Sequence of chain 2.A:
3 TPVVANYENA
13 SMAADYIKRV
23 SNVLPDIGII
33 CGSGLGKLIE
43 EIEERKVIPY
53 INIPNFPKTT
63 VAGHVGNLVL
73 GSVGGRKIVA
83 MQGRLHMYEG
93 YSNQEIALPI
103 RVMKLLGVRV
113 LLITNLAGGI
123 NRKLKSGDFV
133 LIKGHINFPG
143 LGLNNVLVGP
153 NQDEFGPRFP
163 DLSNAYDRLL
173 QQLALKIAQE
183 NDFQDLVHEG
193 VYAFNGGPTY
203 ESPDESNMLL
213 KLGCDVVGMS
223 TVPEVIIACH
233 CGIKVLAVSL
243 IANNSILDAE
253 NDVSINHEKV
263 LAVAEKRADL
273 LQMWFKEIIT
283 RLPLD

Binding-site contacts:
Ligand atom C3 contacts residue PHE161 of chain 3.A at 3.5 Å (hydrophobic).
Ligand atom O2 contacts residue SER222 of chain 2.A at 3.8 Å.
Ligand atom C5 contacts residue CYT1 of chain 2.B at 3.9 Å.
Ligand atom O2P contacts residue ARG86 of chain 2.A at 3.8 Å.
Ligand atom O3P contacts residue GLY34 of chain 2.A at 3.3 Å.
Ligand atom C3 contacts residue TYR90 of chain 2.A at 3.7 Å (hydrophobic).
Ligand atom O2P contacts residue SER222 of chain 2.A at 2.6 Å (h-bond).
Ligand atom P contacts residue ARG86 of chain 2.A at 3.7 Å.
Ligand atom O3P contacts residue LEU118 of chain 2.A at 2.7 Å (h-bond).
Ligand atom C4 contacts residue HIS259 of chain 2.A at 3.9 Å.
Ligand atom O2 contacts residue MET221 of chain 2.A at 3.4 Å.
Ligand atom O5 contacts residue CYT1 of chain 2.B at 3.9 Å.
Ligand atom O1P contacts residue SER35 of chain 2.A at 3.9 Å.
Ligand atom C4 contacts residue SER35 of chain 2.A at 3.8 Å.
Ligand atom P contacts residue SER222 of chain 2.A at 3.8 Å.
Ligand atom O2P contacts residue ASN117 of chain 2.A at 3.2 Å.
Ligand atom O2 contacts residue HIS88 of chain 2.A at 3.8 Å.
Ligand atom O3P contacts residue SER35 of chain 2.A at 3.0 Å (h-bond).
Ligand atom O1 contacts residue SER35 of chain 2.A at 2.9 Å (h-bond).
Ligand atom O5 contacts residue TYR202 of chain 2.A at 2.8 Å (h-bond).
Ligand atom P contacts residue HIS88 of chain 2.A at 3.8 Å.
Ligand atom C4 contacts residue PHE161 of chain 3.A at 3.6 Å (hydrophobic).
Ligand atom C5 contacts residue PHE161 of chain 3.A at 3.7 Å (hydrophobic).
Ligand atom O3 contacts residue PHE161 of chain 3.A at 3.5 Å.
Ligand atom O3 contacts residue HIS88 of chain 2.A at 3.4 Å (h-bond).
Ligand atom O3P contacts residue ASN117 of chain 2.A at 3.2 Å.
Ligand atom O5 contacts residue VAL262 of chain 2.A at 3.7 Å.
Ligand atom O1P contacts residue ARG86 of chain 2.A at 3.0 Å (salt-bridge).
Ligand atom P contacts residue SER35 of chain 2.A at 3.7 Å.
Ligand atom O1 contacts residue HIS88 of chain 2.A at 3.8 Å.
Ligand atom C1 contacts residue SER35 of chain 2.A at 3.7 Å.
Ligand atom O3 contacts residue TYR90 of chain 2.A at 2.6 Å (h-bond).
Ligand atom O4 contacts residue SER35 of chain 2.A at 3.3 Å (h-bond).
Ligand atom C1 contacts residue LEU118 of chain 2.A at 3.5 Å (hydrophobic).
Ligand atom O1P contacts residue HIS88 of chain 2.A at 2.8 Å (h-bond).
Ligand atom C5 contacts residue HIS259 of chain 2.A at 3.8 Å.
Ligand atom P contacts residue LEU118 of chain 2.A at 3.9 Å.
Ligand atom C5 contacts residue TYR202 of chain 2.A at 3.5 Å (hydrophobic).
Ligand atom O5 contacts residue HIS259 of chain 2.A at 2.9 Å (h-bond).
Ligand atom O2P contacts residue LEU118 of chain 2.A at 3.8 Å.

The protein below binds the small molecule below.
Small molecule (SMILES): O=P(O)(O)O[C@H]1O[C@H](CO)[C@@H](O)[C@H]1O

Sequence of chain 3.A:
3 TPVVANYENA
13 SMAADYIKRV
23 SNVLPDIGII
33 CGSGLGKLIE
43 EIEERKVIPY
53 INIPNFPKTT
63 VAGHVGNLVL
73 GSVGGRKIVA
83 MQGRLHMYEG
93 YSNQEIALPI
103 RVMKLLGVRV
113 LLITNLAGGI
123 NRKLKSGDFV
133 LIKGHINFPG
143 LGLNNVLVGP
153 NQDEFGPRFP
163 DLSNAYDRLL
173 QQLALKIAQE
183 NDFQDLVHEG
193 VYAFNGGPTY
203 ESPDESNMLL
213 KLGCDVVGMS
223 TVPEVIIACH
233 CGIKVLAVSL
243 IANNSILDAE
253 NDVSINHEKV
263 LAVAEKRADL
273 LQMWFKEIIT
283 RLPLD